Sequence of chain 1.H:
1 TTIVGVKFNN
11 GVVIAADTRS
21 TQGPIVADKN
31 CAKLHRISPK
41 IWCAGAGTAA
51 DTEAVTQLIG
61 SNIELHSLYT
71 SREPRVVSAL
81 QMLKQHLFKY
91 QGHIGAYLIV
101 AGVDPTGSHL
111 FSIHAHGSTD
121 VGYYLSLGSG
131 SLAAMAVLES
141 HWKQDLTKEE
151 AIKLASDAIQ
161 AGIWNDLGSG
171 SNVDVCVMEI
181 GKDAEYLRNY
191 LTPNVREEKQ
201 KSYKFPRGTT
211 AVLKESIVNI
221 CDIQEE

Sequence of chain 1.I:
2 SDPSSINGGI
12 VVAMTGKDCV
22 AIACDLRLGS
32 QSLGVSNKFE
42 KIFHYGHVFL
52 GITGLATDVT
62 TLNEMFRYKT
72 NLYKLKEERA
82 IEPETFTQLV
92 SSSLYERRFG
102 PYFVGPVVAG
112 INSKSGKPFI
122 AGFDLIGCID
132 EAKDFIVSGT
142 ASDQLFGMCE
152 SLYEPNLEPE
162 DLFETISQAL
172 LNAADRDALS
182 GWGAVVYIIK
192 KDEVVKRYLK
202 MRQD

The protein below binds the small molecule below.
Small molecule (SMILES): CC(C)C[C@H](NC(=O)[C@H](Cc1ccccc1)NC(=O)c1cnccn1)B(O)O

Binding-site contacts:
Ligand atom C17 contacts residue GLY47 of chain 1.H at 3.9 Å.
Ligand atom C24 contacts residue GLY45 of chain 1.H at 3.7 Å.
Ligand atom C10 contacts residue THR21 of chain 1.H at 3.8 Å.
Ligand atom B26 contacts residue LYS33 of chain 1.H at 3.9 Å.
Ligand atom C21 contacts residue GLY47 of chain 1.H at 3.8 Å.
Ligand atom N20 contacts residue THR1 of chain 1.H at 3.7 Å.
Ligand atom O28 contacts residue THR1 of chain 1.H at 2.3 Å (h-bond).
Ligand atom O28 contacts residue GLY168 of chain 1.H at 3.6 Å.
Ligand atom B26 contacts residue THR1 of chain 1.H at 1.4 Å.
Ligand atom O19 contacts residue SER20 of chain 1.H at 3.1 Å (h-bond).
Ligand atom C5 contacts residue ASP125 of chain 1.I at 3.8 Å.
Ligand atom C23 contacts residue GLY47 of chain 1.H at 3.6 Å.
Ligand atom C24 contacts residue THR52 of chain 1.H at 3.7 Å.
Ligand atom C13 contacts residue THR21 of chain 1.H at 3.5 Å.
Ligand atom C25 contacts residue CYS31 of chain 1.H at 3.9 Å (hydrophobic).
Ligand atom C22 contacts residue THR1 of chain 1.H at 2.7 Å.
Ligand atom C14 contacts residue GLN22 of chain 1.H at 3.9 Å.
Ligand atom C22 contacts residue GLY47 of chain 1.H at 3.7 Å.
Ligand atom N1 contacts residue CYS129 of chain 1.I at 3.8 Å.
Ligand atom O8 contacts residue ALA49 of chain 1.H at 3.0 Å (h-bond).
Ligand atom O19 contacts residue THR21 of chain 1.H at 3.1 Å (h-bond).
Ligand atom C18 contacts residue GLY47 of chain 1.H at 3.5 Å.
Ligand atom N20 contacts residue GLY47 of chain 1.H at 2.9 Å (h-bond).
Ligand atom C23 contacts residue ALA49 of chain 1.H at 3.9 Å (hydrophobic).
Ligand atom C6 contacts residue CYS129 of chain 1.I at 3.9 Å (hydrophobic).
Ligand atom O27 contacts residue THR1 of chain 1.H at 2.4 Å (h-bond).
Ligand atom N1 contacts residue SER20 of chain 1.H at 3.9 Å.
Ligand atom C3 contacts residue THR21 of chain 1.H at 3.8 Å.
Ligand atom O27 contacts residue GLY47 of chain 1.H at 3.3 Å (h-bond).
Ligand atom C16 contacts residue THR48 of chain 1.H at 3.9 Å.
Ligand atom N9 contacts residue THR21 of chain 1.H at 3.2 Å (h-bond).
Ligand atom C12 contacts residue THR21 of chain 1.H at 3.9 Å.
Ligand atom C21 contacts residue THR1 of chain 1.H at 2.4 Å.
Ligand atom C6 contacts residue ASP125 of chain 1.I at 3.7 Å.
Ligand atom C2 contacts residue SER20 of chain 1.H at 3.9 Å.
Ligand atom C11 contacts residue THR21 of chain 1.H at 3.4 Å.
Ligand atom C10 contacts residue GLY47 of chain 1.H at 3.4 Å.
Ligand atom C24 contacts residue GLY47 of chain 1.H at 3.7 Å.
Ligand atom N4 contacts residue GLN22 of chain 1.H at 3.6 Å.
Ligand atom C24 contacts residue ALA49 of chain 1.H at 3.5 Å (hydrophobic).